Binding-site contacts:
Ligand atom N3A contacts residue PHE143 of chain 2.A at 3.6 Å.
Ligand atom C7P contacts residue ALA104 of chain 2.A at 3.5 Å (hydrophobic).
Ligand atom O4B contacts residue PHE143 of chain 2.A at 3.8 Å.
Ligand atom C1B contacts residue PHE143 of chain 2.A at 3.5 Å (hydrophobic).
Ligand atom C12 contacts residue GLN31 of chain 2.B at 3.7 Å.
Ligand atom C3P contacts residue LEU80 of chain 2.B at 3.8 Å (hydrophobic).
Ligand atom N4P contacts residue ALA104 of chain 2.A at 2.9 Å (h-bond).
Ligand atom C4A contacts residue PHE143 of chain 2.A at 3.3 Å (hydrophobic).
Ligand atom N4P contacts residue LEU80 of chain 2.B at 3.7 Å.
Ligand atom C5 contacts residue GLN43 of chain 2.B at 3.8 Å.
Ligand atom O3B contacts residue LYS134 of chain 2.A at 3.2 Å (salt-bridge).
Ligand atom C8A contacts residue PHE143 of chain 2.A at 3.9 Å (hydrophobic).
Ligand atom C6A contacts residue ASN106 of chain 2.A at 3.7 Å.
Ligand atom C3P contacts residue ALA104 of chain 2.A at 3.2 Å (hydrophobic).
Ligand atom C2A contacts residue ARG163 of chain 2.A at 3.5 Å.
Ligand atom O1' contacts residue ALA104 of chain 2.A at 2.8 Å (h-bond).
Ligand atom N1A contacts residue ARG163 of chain 2.A at 2.9 Å (salt-bridge).
Ligand atom N1A contacts residue ASN106 of chain 2.A at 3.7 Å.
Ligand atom O8A contacts residue LYS134 of chain 2.A at 3.1 Å (salt-bridge).
Ligand atom N9A contacts residue PHE143 of chain 2.A at 3.3 Å.
Ligand atom N6A contacts residue ASN106 of chain 2.A at 2.8 Å (h-bond).
Ligand atom C6P contacts residue GLY81 of chain 2.B at 3.6 Å.
Ligand atom O4A contacts residue THR136 of chain 2.A at 3.1 Å.
Ligand atom C6 contacts residue GLN43 of chain 2.B at 3.2 Å.
Ligand atom O5P contacts residue GLY81 of chain 2.B at 3.0 Å (h-bond).
Ligand atom P2A contacts residue ALA137 of chain 2.A at 3.7 Å.
Ligand atom C2A contacts residue PHE143 of chain 2.A at 3.7 Å (hydrophobic).
Ligand atom O2B contacts residue LYS134 of chain 2.A at 3.4 Å.
Ligand atom CDP contacts residue LEU138 of chain 2.A at 3.8 Å (hydrophobic).
Ligand atom C5A contacts residue PHE143 of chain 2.A at 3.7 Å (hydrophobic).
Ligand atom C5P contacts residue GLY81 of chain 2.B at 3.2 Å.
Ligand atom C11 contacts residue GLN31 of chain 2.B at 3.7 Å.
Ligand atom O5A contacts residue ALA137 of chain 2.A at 3.2 Å.
Ligand atom O9P contacts residue LEU138 of chain 2.A at 3.8 Å.
Ligand atom P3B contacts residue LYS134 of chain 2.A at 3.6 Å.
Ligand atom CEP contacts residue THR105 of chain 2.A at 3.8 Å.
Ligand atom O4A contacts residue ALA137 of chain 2.A at 2.7 Å (h-bond).
Ligand atom C18 contacts residue GLN31 of chain 2.B at 3.1 Å.
Ligand atom C19 contacts residue GLN43 of chain 2.B at 3.2 Å.
Ligand atom O1' contacts residue VAL103 of chain 2.A at 3.6 Å.

This small molecule binds to this protein.
Small molecule (SMILES): C[C@H](C(=O)SCCNC(=O)CCNC(=O)[C@H](O)C(C)(C)COP(=O)(O)OP(=O)(O)OC[C@H]1O[C@@H](n2cnc3c(N)ncnc32)[C@H](O)[C@@H]1OP(=O)(O)O)[C@H]1CC[C@H]2[C@@H]3CCC4=CC(=O)CC[C@]4(C)[C@H]3CC[C@]12C

Sequence of chain 2.A:
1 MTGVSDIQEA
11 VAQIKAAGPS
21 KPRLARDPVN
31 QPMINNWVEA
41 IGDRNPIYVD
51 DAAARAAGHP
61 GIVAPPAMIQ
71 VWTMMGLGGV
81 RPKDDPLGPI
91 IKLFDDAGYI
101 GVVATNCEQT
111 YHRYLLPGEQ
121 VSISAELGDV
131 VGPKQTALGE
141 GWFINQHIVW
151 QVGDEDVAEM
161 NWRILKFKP

Sequence of chain 2.B:
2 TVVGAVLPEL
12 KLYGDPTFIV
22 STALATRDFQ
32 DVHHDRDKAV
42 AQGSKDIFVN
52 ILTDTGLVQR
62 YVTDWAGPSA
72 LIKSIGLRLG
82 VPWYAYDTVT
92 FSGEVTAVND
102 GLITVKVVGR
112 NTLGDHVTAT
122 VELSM